Sequence of chain 57.A:
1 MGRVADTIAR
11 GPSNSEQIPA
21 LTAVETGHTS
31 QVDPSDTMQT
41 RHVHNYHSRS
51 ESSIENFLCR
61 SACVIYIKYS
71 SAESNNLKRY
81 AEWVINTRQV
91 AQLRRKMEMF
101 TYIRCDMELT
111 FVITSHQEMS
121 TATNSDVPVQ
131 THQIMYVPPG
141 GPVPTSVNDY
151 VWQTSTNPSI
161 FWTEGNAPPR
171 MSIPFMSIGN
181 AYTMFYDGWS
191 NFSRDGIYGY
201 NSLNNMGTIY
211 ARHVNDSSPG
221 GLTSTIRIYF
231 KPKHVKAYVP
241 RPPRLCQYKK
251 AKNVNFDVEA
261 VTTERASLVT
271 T

This protein binds this small molecule.
Small molecule (SMILES): CCCOc1ccc2cc(S(=O)(=O)Nc3ccc(C(=O)O)cc3)ccc2c1

Binding-site contacts:
Ligand atom O2 contacts residue PHE236 of chain 57.C at 3.4 Å (h-bond).
Ligand atom O5 contacts residue TYR229 of chain 57.A at 3.8 Å.
Ligand atom C13 contacts residue TYR66 of chain 57.A at 3.4 Å (hydrophobic).
Ligand atom O1 contacts residue GLN233 of chain 57.C at 3.5 Å (h-bond).
Ligand atom C10 contacts residue ASN148 of chain 36.A at 3.7 Å.
Ligand atom C2 contacts residue TYR66 of chain 57.A at 3.8 Å (hydrophobic).
Ligand atom C3 contacts residue ASN148 of chain 36.A at 3.5 Å.
Ligand atom O2 contacts residue THR235 of chain 57.C at 3.0 Å.
Ligand atom C7 contacts residue THR235 of chain 57.C at 3.8 Å.
Ligand atom O5 contacts residue ARG212 of chain 36.A at 3.3 Å (salt-bridge).
Ligand atom C20 contacts residue ARG227 of chain 57.A at 3.6 Å.
Ligand atom O4 contacts residue ARG212 of chain 36.A at 2.8 Å (salt-bridge).
Ligand atom O1 contacts residue TYR150 of chain 36.A at 3.0 Å (h-bond).
Ligand atom C5 contacts residue GLN153 of chain 36.A at 3.2 Å.
Ligand atom N1 contacts residue PHE236 of chain 57.C at 3.6 Å.
Ligand atom C6 contacts residue GLN153 of chain 36.A at 3.2 Å.
Ligand atom C8 contacts residue ASN148 of chain 36.A at 3.3 Å.
Ligand atom C8 contacts residue ASP234 of chain 57.C at 3.3 Å.
Ligand atom C6 contacts residue PHE236 of chain 57.C at 3.5 Å (hydrophobic).
Ligand atom O5 contacts residue TRP152 of chain 36.A at 3.5 Å (h-bond).
Ligand atom C3 contacts residue ASP149 of chain 36.A at 3.5 Å.
Ligand atom N1 contacts residue GLN153 of chain 36.A at 2.7 Å (h-bond).
Ligand atom N1 contacts residue GLN233 of chain 57.C at 3.3 Å (h-bond).
Ligand atom C1 contacts residue GLN153 of chain 36.A at 3.4 Å.
Ligand atom S1 contacts residue GLN233 of chain 57.C at 3.7 Å.
Ligand atom C15 contacts residue TYR66 of chain 57.A at 3.4 Å (hydrophobic).
Ligand atom C16 contacts residue THR235 of chain 57.C at 3.8 Å.
Ligand atom C14 contacts residue TYR66 of chain 57.A at 3.4 Å (hydrophobic).
Ligand atom O5 contacts residue ARG227 of chain 57.A at 3.5 Å (salt-bridge).
Ligand atom O4 contacts residue ARG227 of chain 57.A at 3.3 Å (salt-bridge).
Ligand atom C4 contacts residue ASP149 of chain 36.A at 3.5 Å.
Ligand atom C4 contacts residue ASN148 of chain 36.A at 3.3 Å.
Ligand atom C20 contacts residue ARG212 of chain 36.A at 3.4 Å.
Ligand atom O2 contacts residue GLN233 of chain 57.C at 3.0 Å.
Ligand atom C9 contacts residue ASN148 of chain 36.A at 3.7 Å.
Ligand atom O2 contacts residue ASP234 of chain 57.C at 3.7 Å.
Ligand atom O1 contacts residue ASP149 of chain 36.A at 3.6 Å.
Ligand atom C9 contacts residue ASP234 of chain 57.C at 3.6 Å.
Ligand atom C16 contacts residue PHE236 of chain 57.C at 3.7 Å (hydrophobic).
Ligand atom C10 contacts residue ASP234 of chain 57.C at 3.8 Å.

Sequence of chain 36.A:
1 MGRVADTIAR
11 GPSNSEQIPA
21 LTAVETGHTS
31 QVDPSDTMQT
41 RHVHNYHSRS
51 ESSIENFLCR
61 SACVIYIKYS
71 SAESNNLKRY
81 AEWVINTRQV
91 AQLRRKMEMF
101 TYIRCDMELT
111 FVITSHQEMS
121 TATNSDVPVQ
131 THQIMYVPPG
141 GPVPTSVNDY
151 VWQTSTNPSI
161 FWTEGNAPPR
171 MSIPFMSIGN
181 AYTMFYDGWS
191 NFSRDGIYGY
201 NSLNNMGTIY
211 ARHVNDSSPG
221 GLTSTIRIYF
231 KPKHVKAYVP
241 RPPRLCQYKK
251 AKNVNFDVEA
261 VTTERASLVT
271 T

Sequence of chain 57.C:
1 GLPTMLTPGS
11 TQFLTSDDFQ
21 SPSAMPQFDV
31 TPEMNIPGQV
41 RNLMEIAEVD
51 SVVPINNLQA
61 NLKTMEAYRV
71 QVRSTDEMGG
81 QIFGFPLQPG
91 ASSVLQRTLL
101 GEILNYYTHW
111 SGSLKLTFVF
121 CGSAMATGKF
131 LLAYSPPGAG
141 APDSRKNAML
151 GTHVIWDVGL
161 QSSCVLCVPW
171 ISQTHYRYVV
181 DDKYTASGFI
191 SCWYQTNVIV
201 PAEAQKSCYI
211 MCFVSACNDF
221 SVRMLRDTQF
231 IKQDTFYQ